Sequence of chain 2.A:
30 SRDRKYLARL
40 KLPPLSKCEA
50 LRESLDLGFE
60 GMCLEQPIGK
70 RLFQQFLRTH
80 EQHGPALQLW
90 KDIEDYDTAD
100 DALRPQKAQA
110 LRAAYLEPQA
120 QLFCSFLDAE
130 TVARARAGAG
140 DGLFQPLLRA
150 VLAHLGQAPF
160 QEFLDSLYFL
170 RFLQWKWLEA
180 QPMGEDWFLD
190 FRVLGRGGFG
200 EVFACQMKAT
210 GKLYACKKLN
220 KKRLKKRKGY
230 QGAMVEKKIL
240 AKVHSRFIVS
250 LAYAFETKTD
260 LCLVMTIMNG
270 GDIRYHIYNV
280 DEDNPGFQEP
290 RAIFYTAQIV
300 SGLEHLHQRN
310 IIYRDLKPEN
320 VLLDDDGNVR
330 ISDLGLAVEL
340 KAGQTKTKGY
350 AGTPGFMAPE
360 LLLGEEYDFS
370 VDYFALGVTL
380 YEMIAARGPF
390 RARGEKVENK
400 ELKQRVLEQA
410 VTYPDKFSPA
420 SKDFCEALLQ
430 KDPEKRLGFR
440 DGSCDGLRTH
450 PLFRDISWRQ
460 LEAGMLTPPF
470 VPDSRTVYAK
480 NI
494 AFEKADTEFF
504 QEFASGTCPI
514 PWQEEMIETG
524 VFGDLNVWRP

Binding-site contacts:
Ligand atom CAQ contacts residue THR265 of chain 2.A at 3.5 Å.
Ligand atom O contacts residue ASP271 of chain 2.A at 3.0 Å (salt-bridge).
Ligand atom NAS contacts residue MET267 of chain 2.A at 3.0 Å (h-bond).
Ligand atom SAC contacts residue PHE198 of chain 2.A at 3.6 Å.
Ligand atom C5 contacts residue LEU321 of chain 2.A at 3.6 Å (hydrophobic).
Ligand atom CAX contacts residue LEU193 of chain 2.A at 3.9 Å (hydrophobic).
Ligand atom NAG contacts residue PHE198 of chain 2.A at 3.4 Å.
Ligand atom CAV contacts residue GLY270 of chain 2.A at 3.9 Å.
Ligand atom N contacts residue ASP271 of chain 2.A at 2.6 Å (salt-bridge).
Ligand atom OAZ contacts residue ASN268 of chain 2.A at 3.7 Å.
Ligand atom CAY contacts residue MET267 of chain 2.A at 3.7 Å (hydrophobic).
Ligand atom CAT contacts residue LEU193 of chain 2.A at 3.9 Å (hydrophobic).
Ligand atom C6 contacts residue ALA214 of chain 2.A at 3.7 Å (hydrophobic).
Ligand atom CAQ contacts residue MET264 of chain 2.A at 3.8 Å (hydrophobic).
Ligand atom C6 contacts residue THR265 of chain 2.A at 3.8 Å.
Ligand atom C contacts residue ASP271 of chain 2.A at 3.6 Å.
Ligand atom NAS contacts residue LEU193 of chain 2.A at 3.8 Å.
Ligand atom O contacts residue GLY270 of chain 2.A at 3.3 Å.
Ligand atom CAB contacts residue LEU193 of chain 2.A at 3.6 Å (hydrophobic).
Ligand atom CBM contacts residue ASP271 of chain 2.A at 3.1 Å.
Ligand atom C2 contacts residue MET267 of chain 2.A at 3.8 Å (hydrophobic).
Ligand atom CA contacts residue ASP271 of chain 2.A at 3.3 Å.
Ligand atom CBG contacts residue ARG474 of chain 2.A at 3.5 Å.
Ligand atom CAT contacts residue MET267 of chain 2.A at 3.5 Å (hydrophobic).
Ligand atom CAF contacts residue VAL201 of chain 2.A at 3.9 Å (hydrophobic).
Ligand atom NAR contacts residue THR265 of chain 2.A at 2.8 Å (h-bond).
Ligand atom OAZ contacts residue MET267 of chain 2.A at 3.4 Å (h-bond).
Ligand atom NAI contacts residue VAL201 of chain 2.A at 3.8 Å.
Ligand atom N1 contacts residue LEU321 of chain 2.A at 3.9 Å.
Ligand atom N1 contacts residue MET267 of chain 2.A at 3.2 Å (h-bond).
Ligand atom CAU contacts residue GLY270 of chain 2.A at 3.6 Å.
Ligand atom CAB contacts residue GLY194 of chain 2.A at 3.9 Å.
Ligand atom CBL contacts residue ASP271 of chain 2.A at 3.6 Å.
Ligand atom CBC contacts residue LEU193 of chain 2.A at 3.4 Å (hydrophobic).
Ligand atom C6 contacts residue LEU321 of chain 2.A at 3.6 Å (hydrophobic).
Ligand atom NAR contacts residue ALA214 of chain 2.A at 3.6 Å.
Ligand atom CBA contacts residue THR475 of chain 2.A at 3.1 Å.
Ligand atom CBA contacts residue ASN268 of chain 2.A at 3.6 Å.
Ligand atom CAA contacts residue LEU193 of chain 2.A at 3.8 Å (hydrophobic).
Ligand atom CAD contacts residue VAL201 of chain 2.A at 3.9 Å (hydrophobic).

A small-molecule ligand and the protein it binds are described below.
Small molecule (SMILES): COc1cc2c(cc1Nc1nc(Nc3ccsc3C(N)=O)c3cc[nH]c3n1)N(C(=O)CN(C)C)CCC2(C)C